Sequence of chain 1.A:
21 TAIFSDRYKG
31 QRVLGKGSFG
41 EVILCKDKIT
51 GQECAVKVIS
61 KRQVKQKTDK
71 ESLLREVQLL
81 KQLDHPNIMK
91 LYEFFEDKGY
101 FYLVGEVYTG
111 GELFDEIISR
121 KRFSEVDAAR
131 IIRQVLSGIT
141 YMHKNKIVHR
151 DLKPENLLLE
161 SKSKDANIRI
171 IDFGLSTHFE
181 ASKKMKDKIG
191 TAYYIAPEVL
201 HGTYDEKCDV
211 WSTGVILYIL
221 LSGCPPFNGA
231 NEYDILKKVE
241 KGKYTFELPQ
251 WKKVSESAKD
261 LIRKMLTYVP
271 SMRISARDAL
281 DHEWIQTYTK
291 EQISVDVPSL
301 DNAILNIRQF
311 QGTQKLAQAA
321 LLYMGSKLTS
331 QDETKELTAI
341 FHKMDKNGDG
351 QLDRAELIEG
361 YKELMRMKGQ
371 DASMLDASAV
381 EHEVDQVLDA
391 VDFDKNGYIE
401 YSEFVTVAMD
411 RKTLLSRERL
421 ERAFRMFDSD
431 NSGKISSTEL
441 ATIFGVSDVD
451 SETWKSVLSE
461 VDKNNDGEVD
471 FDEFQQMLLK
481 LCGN

A small-molecule ligand and the protein it binds are described below.
Small molecule (SMILES): CC(C)(C)n1nc(-c2ccc3ccccc3n2)c(C(N)=O)c1N

Binding-site contacts:
Ligand atom OAF contacts residue GLU106 of chain 1.A at 3.8 Å.
Ligand atom CAH contacts residue LEU103 of chain 1.A at 3.1 Å (hydrophobic).
Ligand atom CAK contacts residue ALA55 of chain 1.A at 3.2 Å (hydrophobic).
Ligand atom CAA contacts residue GLY35 of chain 1.A at 3.3 Å.
Ligand atom CAJ contacts residue MET89 of chain 1.A at 3.7 Å (hydrophobic).
Ligand atom CAI contacts residue LYS57 of chain 1.A at 3.8 Å.
Ligand atom CAA contacts residue LEU34 of chain 1.A at 3.4 Å (hydrophobic).
Ligand atom CAK contacts residue MET89 of chain 1.A at 3.5 Å (hydrophobic).
Ligand atom NAE contacts residue TYR108 of chain 1.A at 3.6 Å.
Ligand atom CAO contacts residue ALA55 of chain 1.A at 3.5 Å (hydrophobic).
Ligand atom OAF contacts residue VAL107 of chain 1.A at 3.6 Å.
Ligand atom CAS contacts residue LEU158 of chain 1.A at 3.7 Å (hydrophobic).
Ligand atom CAP contacts residue LEU158 of chain 1.A at 3.5 Å (hydrophobic).
Ligand atom OAF contacts residue ALA55 of chain 1.A at 3.8 Å.
Ligand atom OAF contacts residue TYR108 of chain 1.A at 3.0 Å (h-bond).
Ligand atom CAQ contacts residue VAL42 of chain 1.A at 3.9 Å (hydrophobic).
Ligand atom NAE contacts residue LEU158 of chain 1.A at 3.6 Å.
Ligand atom NAM contacts residue VAL42 of chain 1.A at 3.8 Å.
Ligand atom CAG contacts residue MET89 of chain 1.A at 3.4 Å (hydrophobic).
Ligand atom NAM contacts residue MET89 of chain 1.A at 3.9 Å.
Ligand atom NAV contacts residue LEU158 of chain 1.A at 3.9 Å.
Ligand atom CAO contacts residue GLU106 of chain 1.A at 3.9 Å.
Ligand atom CAH contacts residue MET89 of chain 1.A at 3.3 Å (hydrophobic).
Ligand atom CAK contacts residue LEU103 of chain 1.A at 3.8 Å (hydrophobic).
Ligand atom CAL contacts residue ASP172 of chain 1.A at 3.1 Å.
Ligand atom NAN contacts residue VAL42 of chain 1.A at 3.5 Å.
Ligand atom CAI contacts residue ILE171 of chain 1.A at 3.6 Å (hydrophobic).
Ligand atom CAL contacts residue LYS57 of chain 1.A at 3.3 Å.
Ligand atom CAH contacts residue GLY105 of chain 1.A at 3.8 Å.
Ligand atom CAJ contacts residue ASP172 of chain 1.A at 3.8 Å.
Ligand atom NAD contacts residue ALA55 of chain 1.A at 3.2 Å.
Ligand atom NAD contacts residue GLU106 of chain 1.A at 3.0 Å (salt-bridge).
Ligand atom CAU contacts residue MET89 of chain 1.A at 3.4 Å (hydrophobic).
Ligand atom CAH contacts residue ALA55 of chain 1.A at 3.8 Å (hydrophobic).
Ligand atom CAT contacts residue ASP172 of chain 1.A at 3.9 Å.
Ligand atom CAR contacts residue VAL42 of chain 1.A at 3.7 Å (hydrophobic).
Ligand atom CAJ contacts residue LYS57 of chain 1.A at 3.8 Å.
Ligand atom CAG contacts residue LEU103 of chain 1.A at 3.5 Å (hydrophobic).
Ligand atom CAT contacts residue MET89 of chain 1.A at 3.6 Å (hydrophobic).
Ligand atom CAG contacts residue LYS57 of chain 1.A at 3.8 Å.